Sequence of chain 2.F:
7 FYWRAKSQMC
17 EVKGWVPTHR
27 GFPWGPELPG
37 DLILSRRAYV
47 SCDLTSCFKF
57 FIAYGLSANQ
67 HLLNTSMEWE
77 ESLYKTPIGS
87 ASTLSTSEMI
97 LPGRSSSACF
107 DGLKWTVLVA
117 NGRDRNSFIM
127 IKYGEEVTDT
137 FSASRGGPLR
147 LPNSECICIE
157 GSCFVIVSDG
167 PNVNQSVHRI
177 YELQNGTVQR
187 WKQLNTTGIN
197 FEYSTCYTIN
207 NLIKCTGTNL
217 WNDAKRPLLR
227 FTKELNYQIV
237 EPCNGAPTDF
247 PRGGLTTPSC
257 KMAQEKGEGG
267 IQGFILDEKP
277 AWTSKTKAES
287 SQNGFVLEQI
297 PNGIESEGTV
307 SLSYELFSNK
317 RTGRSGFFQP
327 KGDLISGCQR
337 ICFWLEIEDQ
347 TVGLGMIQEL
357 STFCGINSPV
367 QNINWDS

Binding-site contacts:
Ligand atom N2 contacts residue ASN70 of chain 4.F at 2.8 Å (h-bond).
Ligand atom C1 contacts residue ASN70 of chain 4.F at 1.4 Å.
Ligand atom C2 contacts residue ASN70 of chain 4.F at 2.3 Å.
Ligand atom C5 contacts residue ASN70 of chain 4.F at 3.7 Å.
Ligand atom C6 contacts residue PRO32 of chain 2.F at 4.0 Å (hydrophobic).
Ligand atom O7 contacts residue ASN70 of chain 4.F at 3.2 Å (h-bond).
Ligand atom C4 contacts residue ASN70 of chain 4.F at 4.2 Å.
Ligand atom O5 contacts residue PRO32 of chain 2.F at 3.4 Å.
Ligand atom O5 contacts residue ASN70 of chain 4.F at 2.4 Å (h-bond).
Ligand atom C3 contacts residue ASN70 of chain 4.F at 3.7 Å.
Ligand atom C5 contacts residue PRO32 of chain 2.F at 4.1 Å (hydrophobic).
Ligand atom C1 contacts residue PRO32 of chain 2.F at 4.0 Å (hydrophobic).
Ligand atom C7 contacts residue ASN70 of chain 4.F at 3.4 Å.

Sequence of chain 4.F:
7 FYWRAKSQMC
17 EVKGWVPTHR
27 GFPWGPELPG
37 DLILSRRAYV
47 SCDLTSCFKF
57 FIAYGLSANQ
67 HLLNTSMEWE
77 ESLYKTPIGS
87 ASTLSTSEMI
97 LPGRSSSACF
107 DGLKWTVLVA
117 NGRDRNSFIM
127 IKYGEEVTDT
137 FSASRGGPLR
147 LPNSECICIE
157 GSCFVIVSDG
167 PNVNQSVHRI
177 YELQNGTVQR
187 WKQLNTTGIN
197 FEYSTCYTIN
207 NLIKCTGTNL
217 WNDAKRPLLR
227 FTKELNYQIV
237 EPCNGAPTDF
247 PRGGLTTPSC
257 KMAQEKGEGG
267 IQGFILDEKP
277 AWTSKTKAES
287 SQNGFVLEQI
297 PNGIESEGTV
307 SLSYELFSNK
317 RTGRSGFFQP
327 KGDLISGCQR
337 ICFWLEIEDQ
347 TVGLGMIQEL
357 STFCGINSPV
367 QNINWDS

The protein below binds the small molecule below.
Small molecule (SMILES): CC(=O)N[C@H]1[C@H](O[C@H]2[C@H](O[C@H]3O[C@@H](C)[C@@H](O)[C@@H](O)[C@@H]3O)[C@@H](NC(C)=O)CO[C@@H]2CO)O[C@H](CO)[C@@H](O)[C@@H]1O